The protein below binds the small molecule below.
Small molecule (SMILES): O=C(NCc1cccnc1)N1CCN(C(=O)c2cccs2)CC1

Binding-site contacts:
Ligand atom O2 contacts residue PHE50 of chain 1.A at 4.0 Å.
Ligand atom O1 contacts residue VAL54 of chain 1.A at 3.9 Å.
Ligand atom O2 contacts residue ILE112 of chain 1.A at 3.5 Å.
Ligand atom C16 contacts residue ILE112 of chain 1.A at 4.0 Å (hydrophobic).
Ligand atom C7 contacts residue GLU48 of chain 1.A at 3.7 Å.
Ligand atom C9 contacts residue TYR59 of chain 1.A at 3.8 Å (hydrophobic).
Ligand atom C12 contacts residue TYR104 of chain 1.A at 3.9 Å (hydrophobic).
Ligand atom C10 contacts residue SER101 of chain 1.A at 3.7 Å.
Ligand atom N4 contacts residue ILE112 of chain 1.A at 3.7 Å.
Ligand atom N3 contacts residue TYR59 of chain 1.A at 3.9 Å.
Ligand atom C15 contacts residue PHE50 of chain 1.A at 3.9 Å (hydrophobic).
Ligand atom C11 contacts residue ILE112 of chain 1.A at 3.5 Å (hydrophobic).
Ligand atom C13 contacts residue SER110 of chain 1.A at 4.0 Å.
Ligand atom C1 contacts residue VAL54 of chain 1.A at 4.0 Å (hydrophobic).
Ligand atom C8 contacts residue TYR59 of chain 1.A at 3.5 Å (hydrophobic).
Ligand atom C11 contacts residue TYR104 of chain 1.A at 3.9 Å (hydrophobic).
Ligand atom O2 contacts residue SER101 of chain 1.A at 2.6 Å (h-bond).
Ligand atom C14 contacts residue PRO106 of chain 1.A at 3.8 Å (hydrophobic).
Ligand atom C1 contacts residue PRO49 of chain 1.A at 3.7 Å (hydrophobic).
Ligand atom N3 contacts residue PRO49 of chain 1.A at 3.7 Å.
Ligand atom C1 contacts residue TYR59 of chain 1.A at 4.0 Å (hydrophobic).
Ligand atom C8 contacts residue VAL54 of chain 1.A at 3.4 Å (hydrophobic).
Ligand atom C2 contacts residue VAL54 of chain 1.A at 3.8 Å (hydrophobic).
Ligand atom C12 contacts residue ILE112 of chain 1.A at 3.9 Å (hydrophobic).
Ligand atom O1 contacts residue ASP55 of chain 1.A at 3.8 Å.
Ligand atom O1 contacts residue TYR59 of chain 1.A at 3.3 Å.
Ligand atom N3 contacts residue VAL54 of chain 1.A at 3.7 Å.
Ligand atom N1 contacts residue PRO49 of chain 1.A at 2.8 Å (h-bond).
Ligand atom C15 contacts residue ILE112 of chain 1.A at 3.8 Å (hydrophobic).
Ligand atom C16 contacts residue PRO49 of chain 1.A at 2.9 Å (hydrophobic).
Ligand atom C2 contacts residue PRO49 of chain 1.A at 3.7 Å (hydrophobic).
Ligand atom S1 contacts residue SER101 of chain 1.A at 3.5 Å (h-bond).
Ligand atom C14 contacts residue SER110 of chain 1.A at 3.3 Å.
Ligand atom S1 contacts residue THR105 of chain 1.A at 3.6 Å.
Ligand atom C10 contacts residue ILE112 of chain 1.A at 3.4 Å (hydrophobic).
Ligand atom C13 contacts residue ILE112 of chain 1.A at 4.1 Å (hydrophobic).
Ligand atom C14 contacts residue THR105 of chain 1.A at 3.6 Å.
Ligand atom C2 contacts residue GLN52 of chain 1.A at 3.5 Å.
Ligand atom N2 contacts residue GLU48 of chain 1.A at 3.8 Å.
Ligand atom C15 contacts residue PRO49 of chain 1.A at 3.6 Å (hydrophobic).

Sequence of chain 1.A:
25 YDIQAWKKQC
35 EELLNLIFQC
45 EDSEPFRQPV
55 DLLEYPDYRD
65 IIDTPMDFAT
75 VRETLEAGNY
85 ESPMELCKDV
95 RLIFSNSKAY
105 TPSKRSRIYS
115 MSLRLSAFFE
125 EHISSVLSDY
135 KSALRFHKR